The protein below binds the small molecule below.
Small molecule (SMILES): CC(=O)N[C@@H]1[C@@H](O)[C@H](O)[C@@H](CO)O[C@H]1O

Binding-site contacts:
Ligand atom C2 contacts residue ASN991 of chain 1.D at 2.5 Å.
Ligand atom C6 contacts residue ALA1266 of chain 1.D at 3.8 Å (hydrophobic).
Ligand atom C7 contacts residue ASN991 of chain 1.D at 4.2 Å.
Ligand atom C1 contacts residue ASN991 of chain 1.D at 1.4 Å.
Ligand atom C5 contacts residue ASN991 of chain 1.D at 3.6 Å.
Ligand atom O6 contacts residue GLU992 of chain 1.D at 3.8 Å.
Ligand atom O6 contacts residue ALA1266 of chain 1.D at 3.9 Å.
Ligand atom O6 contacts residue GLY1265 of chain 1.D at 3.9 Å.
Ligand atom O5 contacts residue GLU992 of chain 1.D at 3.9 Å.
Ligand atom C4 contacts residue ASN991 of chain 1.D at 4.2 Å.
Ligand atom O6 contacts residue ASN991 of chain 1.D at 4.2 Å.
Ligand atom N2 contacts residue ASN991 of chain 1.D at 2.9 Å (h-bond).
Ligand atom C6 contacts residue GLU992 of chain 1.D at 4.3 Å.
Ligand atom C3 contacts residue ASN991 of chain 1.D at 3.8 Å.
Ligand atom O5 contacts residue ASN991 of chain 1.D at 2.4 Å (h-bond).

Sequence of chain 1.D:
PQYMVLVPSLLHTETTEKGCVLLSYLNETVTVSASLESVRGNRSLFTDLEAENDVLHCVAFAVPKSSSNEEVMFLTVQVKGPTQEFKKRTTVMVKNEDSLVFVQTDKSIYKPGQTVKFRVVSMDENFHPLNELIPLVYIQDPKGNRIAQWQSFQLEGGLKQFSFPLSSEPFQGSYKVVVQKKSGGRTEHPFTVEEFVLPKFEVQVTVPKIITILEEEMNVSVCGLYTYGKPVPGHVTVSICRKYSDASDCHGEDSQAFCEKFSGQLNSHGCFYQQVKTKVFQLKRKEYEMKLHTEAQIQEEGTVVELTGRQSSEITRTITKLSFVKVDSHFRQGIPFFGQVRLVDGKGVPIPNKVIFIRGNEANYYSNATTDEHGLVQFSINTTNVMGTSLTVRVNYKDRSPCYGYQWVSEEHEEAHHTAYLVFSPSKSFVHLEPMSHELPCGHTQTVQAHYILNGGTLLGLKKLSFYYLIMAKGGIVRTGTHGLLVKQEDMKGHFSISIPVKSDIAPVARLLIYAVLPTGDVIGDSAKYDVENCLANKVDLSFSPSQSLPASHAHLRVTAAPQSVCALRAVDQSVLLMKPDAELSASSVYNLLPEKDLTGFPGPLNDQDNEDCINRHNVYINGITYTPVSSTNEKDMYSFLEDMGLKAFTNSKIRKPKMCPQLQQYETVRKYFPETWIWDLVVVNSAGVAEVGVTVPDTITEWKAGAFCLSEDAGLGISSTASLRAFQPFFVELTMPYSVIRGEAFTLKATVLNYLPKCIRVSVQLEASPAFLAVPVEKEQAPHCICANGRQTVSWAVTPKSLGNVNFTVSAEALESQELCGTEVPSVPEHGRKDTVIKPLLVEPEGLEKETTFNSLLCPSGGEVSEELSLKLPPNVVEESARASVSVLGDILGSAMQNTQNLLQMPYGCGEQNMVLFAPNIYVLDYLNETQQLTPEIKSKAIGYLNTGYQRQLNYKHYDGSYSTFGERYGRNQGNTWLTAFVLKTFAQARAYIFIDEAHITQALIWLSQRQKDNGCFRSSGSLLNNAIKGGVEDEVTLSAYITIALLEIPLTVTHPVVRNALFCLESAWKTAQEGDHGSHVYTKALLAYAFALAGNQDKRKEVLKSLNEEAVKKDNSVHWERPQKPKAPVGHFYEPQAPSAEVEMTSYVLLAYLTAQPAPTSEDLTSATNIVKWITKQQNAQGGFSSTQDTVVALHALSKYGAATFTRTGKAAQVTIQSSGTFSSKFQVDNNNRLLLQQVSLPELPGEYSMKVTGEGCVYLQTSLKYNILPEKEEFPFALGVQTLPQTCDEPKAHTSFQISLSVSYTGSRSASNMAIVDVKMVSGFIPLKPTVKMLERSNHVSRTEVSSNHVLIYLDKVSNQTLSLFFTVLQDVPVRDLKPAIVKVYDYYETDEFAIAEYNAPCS